Binding-site contacts:
Ligand atom C8 contacts residue SER219 of chain 3.A at 3.6 Å.
Ligand atom O5 contacts residue ASN165 of chain 1.A at 2.3 Å (h-bond).
Ligand atom C7 contacts residue SER219 of chain 3.A at 3.7 Å.
Ligand atom C7 contacts residue PRO221 of chain 3.A at 4.4 Å (hydrophobic).
Ligand atom C6 contacts residue VAL244 of chain 1.A at 4.4 Å (hydrophobic).
Ligand atom O4 contacts residue TRP222 of chain 3.A at 4.1 Å.
Ligand atom C5 contacts residue TRP222 of chain 3.A at 3.9 Å (hydrophobic).
Ligand atom C1 contacts residue SER219 of chain 3.A at 3.9 Å.
Ligand atom C1 contacts residue ASN165 of chain 1.A at 1.4 Å.
Ligand atom C4 contacts residue TRP222 of chain 3.A at 3.6 Å (hydrophobic).
Ligand atom C2 contacts residue TRP222 of chain 3.A at 4.0 Å (hydrophobic).
Ligand atom O5 contacts residue TRP222 of chain 3.A at 3.9 Å.
Ligand atom C3 contacts residue ASN165 of chain 1.A at 3.9 Å.
Ligand atom O6 contacts residue THR167 of chain 1.A at 3.8 Å.
Ligand atom C3 contacts residue TRP222 of chain 3.A at 4.2 Å (hydrophobic).
Ligand atom C1 contacts residue TRP222 of chain 3.A at 4.4 Å (hydrophobic).
Ligand atom O4 contacts residue TRP222 of chain 3.A at 3.9 Å.
Ligand atom N2 contacts residue ASN165 of chain 1.A at 3.1 Å (h-bond).
Ligand atom O7 contacts residue PRO221 of chain 3.A at 3.3 Å.
Ligand atom C3 contacts residue TRP222 of chain 3.A at 3.7 Å (hydrophobic).
Ligand atom C2 contacts residue SER219 of chain 3.A at 4.1 Å.
Ligand atom C6 contacts residue THR167 of chain 1.A at 3.7 Å.
Ligand atom C1 contacts residue TRP222 of chain 3.A at 3.8 Å (hydrophobic).
Ligand atom O7 contacts residue ARG220 of chain 3.A at 4.4 Å.
Ligand atom C5 contacts residue ASN165 of chain 1.A at 3.6 Å.
Ligand atom C5 contacts residue TRP222 of chain 3.A at 3.9 Å (hydrophobic).
Ligand atom O7 contacts residue TRP222 of chain 3.A at 2.9 Å (h-bond).
Ligand atom C2 contacts residue TRP222 of chain 3.A at 3.8 Å (hydrophobic).
Ligand atom C4 contacts residue ASN165 of chain 1.A at 4.2 Å.
Ligand atom C2 contacts residue ASN165 of chain 1.A at 2.5 Å.
Ligand atom C8 contacts residue VAL242 of chain 1.A at 4.1 Å (hydrophobic).
Ligand atom C4 contacts residue TRP222 of chain 3.A at 4.1 Å (hydrophobic).
Ligand atom C8 contacts residue THR167 of chain 1.A at 3.8 Å.
Ligand atom O5 contacts residue TRP222 of chain 3.A at 4.3 Å.
Ligand atom C7 contacts residue TRP222 of chain 3.A at 4.2 Å (hydrophobic).
Ligand atom N2 contacts residue SER219 of chain 3.A at 3.3 Å (h-bond).
Ligand atom C6 contacts residue TRP222 of chain 3.A at 3.8 Å (hydrophobic).
Ligand atom C7 contacts residue ASN165 of chain 1.A at 3.4 Å.
Ligand atom O3 contacts residue TRP222 of chain 3.A at 3.9 Å.
Ligand atom O7 contacts residue ASN165 of chain 1.A at 3.2 Å (h-bond).

A small-molecule ligand and the protein it binds are described below.
Small molecule (SMILES): CC(=O)N[C@H]1[C@H](O[C@H]2[C@H](O)[C@@H](NC(C)=O)CO[C@@H]2CO)O[C@H](CO)[C@@H](O[C@@H]2O[C@H](CO)[C@@H](O)[C@H](O)[C@@H]2O)[C@@H]1O

Sequence of chain 1.A:
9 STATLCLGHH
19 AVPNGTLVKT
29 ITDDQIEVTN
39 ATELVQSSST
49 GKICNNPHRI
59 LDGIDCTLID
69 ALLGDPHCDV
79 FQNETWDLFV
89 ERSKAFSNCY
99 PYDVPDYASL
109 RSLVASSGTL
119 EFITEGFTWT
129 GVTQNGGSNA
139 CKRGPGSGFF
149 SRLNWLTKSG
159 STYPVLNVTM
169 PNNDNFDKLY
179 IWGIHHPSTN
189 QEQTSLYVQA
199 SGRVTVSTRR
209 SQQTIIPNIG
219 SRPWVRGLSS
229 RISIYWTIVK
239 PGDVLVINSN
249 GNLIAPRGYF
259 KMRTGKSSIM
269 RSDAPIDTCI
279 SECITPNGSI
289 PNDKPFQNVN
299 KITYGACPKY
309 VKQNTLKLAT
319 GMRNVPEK

Sequence of chain 3.A:
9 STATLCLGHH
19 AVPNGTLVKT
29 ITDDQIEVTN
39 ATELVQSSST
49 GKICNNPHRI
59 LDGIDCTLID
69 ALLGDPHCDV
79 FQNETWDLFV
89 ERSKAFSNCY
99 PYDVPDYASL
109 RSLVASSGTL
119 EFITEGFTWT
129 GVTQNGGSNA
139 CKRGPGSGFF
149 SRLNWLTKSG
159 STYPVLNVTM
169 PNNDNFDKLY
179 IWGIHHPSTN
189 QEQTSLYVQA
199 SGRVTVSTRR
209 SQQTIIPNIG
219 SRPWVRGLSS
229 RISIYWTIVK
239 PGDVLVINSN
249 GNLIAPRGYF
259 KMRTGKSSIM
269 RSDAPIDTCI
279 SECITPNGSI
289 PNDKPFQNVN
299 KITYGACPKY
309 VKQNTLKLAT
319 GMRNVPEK